Binding-site contacts:
Ligand atom C2 contacts residue ASN55 of chain 1.A at 2.4 Å.
Ligand atom C7 contacts residue ASN55 of chain 1.A at 3.4 Å.
Ligand atom O6 contacts residue THR28 of chain 1.A at 4.3 Å.
Ligand atom C8 contacts residue ASN55 of chain 1.A at 4.5 Å.
Ligand atom O7 contacts residue HIS54 of chain 1.A at 4.4 Å.
Ligand atom C5 contacts residue ASN55 of chain 1.A at 3.6 Å.
Ligand atom O5 contacts residue ASN55 of chain 1.A at 2.3 Å (h-bond).
Ligand atom O7 contacts residue ASN55 of chain 1.A at 3.6 Å (h-bond).
Ligand atom C6 contacts residue THR28 of chain 1.A at 3.8 Å.
Ligand atom C4 contacts residue ASN55 of chain 1.A at 4.2 Å.
Ligand atom C1 contacts residue ASN55 of chain 1.A at 1.4 Å.
Ligand atom N2 contacts residue ASN55 of chain 1.A at 3.0 Å (h-bond).
Ligand atom C3 contacts residue ASN55 of chain 1.A at 3.8 Å.

The small molecule below binds the protein below.
Small molecule (SMILES): CC(=O)N[C@@H]1[C@@H](O)[C@H](O)[C@@H](CO)O[C@H]1O

Sequence of chain 1.A:
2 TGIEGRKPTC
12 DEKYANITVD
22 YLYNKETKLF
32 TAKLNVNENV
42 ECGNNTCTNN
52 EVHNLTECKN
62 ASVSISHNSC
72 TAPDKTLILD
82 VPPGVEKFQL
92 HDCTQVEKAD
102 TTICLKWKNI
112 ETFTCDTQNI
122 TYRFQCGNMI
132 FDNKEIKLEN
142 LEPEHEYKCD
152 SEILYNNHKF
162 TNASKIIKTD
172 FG